Binding-site contacts:
Ligand atom C5 contacts residue ASN112 of chain 1.B at 3.7 Å.
Ligand atom C2 contacts residue ASN112 of chain 1.B at 2.4 Å.
Ligand atom C3 contacts residue ASN112 of chain 1.B at 3.8 Å.
Ligand atom C8 contacts residue ILE110 of chain 1.B at 3.8 Å (hydrophobic).
Ligand atom N2 contacts residue ARG109 of chain 1.B at 4.0 Å.
Ligand atom O5 contacts residue ASN112 of chain 1.B at 2.4 Å (h-bond).
Ligand atom C8 contacts residue ASN112 of chain 1.B at 4.2 Å.
Ligand atom C1 contacts residue ASN112 of chain 1.B at 1.4 Å.
Ligand atom N2 contacts residue ASN112 of chain 1.B at 2.8 Å (h-bond).
Ligand atom C4 contacts residue ASN112 of chain 1.B at 4.3 Å.
Ligand atom C8 contacts residue ARG109 of chain 1.B at 2.9 Å.
Ligand atom C7 contacts residue ARG109 of chain 1.B at 4.0 Å.
Ligand atom O7 contacts residue ASN112 of chain 1.B at 2.7 Å (h-bond).
Ligand atom C7 contacts residue ASN112 of chain 1.B at 2.9 Å.

Sequence of chain 1.B:
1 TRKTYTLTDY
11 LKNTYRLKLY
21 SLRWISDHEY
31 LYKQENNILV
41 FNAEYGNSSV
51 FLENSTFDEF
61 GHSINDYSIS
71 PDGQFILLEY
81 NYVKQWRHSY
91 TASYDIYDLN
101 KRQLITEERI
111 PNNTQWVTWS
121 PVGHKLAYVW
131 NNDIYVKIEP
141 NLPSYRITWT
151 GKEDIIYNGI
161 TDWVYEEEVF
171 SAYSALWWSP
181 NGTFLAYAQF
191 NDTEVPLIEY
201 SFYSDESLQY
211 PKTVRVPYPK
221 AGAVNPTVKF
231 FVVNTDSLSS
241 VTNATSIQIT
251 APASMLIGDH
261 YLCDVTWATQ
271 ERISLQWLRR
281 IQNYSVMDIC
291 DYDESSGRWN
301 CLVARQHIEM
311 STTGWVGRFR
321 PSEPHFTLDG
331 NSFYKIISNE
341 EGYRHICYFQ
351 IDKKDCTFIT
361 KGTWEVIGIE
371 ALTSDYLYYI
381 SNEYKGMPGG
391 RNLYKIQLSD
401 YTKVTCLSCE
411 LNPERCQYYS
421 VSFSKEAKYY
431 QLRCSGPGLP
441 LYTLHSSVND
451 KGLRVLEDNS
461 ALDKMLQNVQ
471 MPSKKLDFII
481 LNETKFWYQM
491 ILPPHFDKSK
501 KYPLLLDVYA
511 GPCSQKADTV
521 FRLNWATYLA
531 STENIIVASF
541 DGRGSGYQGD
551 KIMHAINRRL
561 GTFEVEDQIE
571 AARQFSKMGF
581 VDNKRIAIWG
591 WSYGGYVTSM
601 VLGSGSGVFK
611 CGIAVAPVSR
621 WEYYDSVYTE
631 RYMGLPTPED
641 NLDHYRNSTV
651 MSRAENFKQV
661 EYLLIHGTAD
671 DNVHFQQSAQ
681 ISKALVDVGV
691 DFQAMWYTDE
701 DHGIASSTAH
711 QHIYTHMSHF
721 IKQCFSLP

This small molecule binds to this protein.
Small molecule (SMILES): CC(=O)N[C@@H]1[C@@H](O)[C@H](O)[C@@H](CO)O[C@H]1O